Sequence of chain 2.A:
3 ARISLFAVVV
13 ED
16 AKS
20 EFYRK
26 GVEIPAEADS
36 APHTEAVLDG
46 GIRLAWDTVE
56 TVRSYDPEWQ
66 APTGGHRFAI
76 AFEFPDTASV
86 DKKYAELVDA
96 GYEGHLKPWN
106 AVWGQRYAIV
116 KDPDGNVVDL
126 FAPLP

This small molecule binds to this protein.
Small molecule (SMILES): CC1=C(N)C(=O)c2c(COC(N)=O)c3n(c2C1=O)C[C@H](N)[C@@H]3O

Sequence of chain 1.A:
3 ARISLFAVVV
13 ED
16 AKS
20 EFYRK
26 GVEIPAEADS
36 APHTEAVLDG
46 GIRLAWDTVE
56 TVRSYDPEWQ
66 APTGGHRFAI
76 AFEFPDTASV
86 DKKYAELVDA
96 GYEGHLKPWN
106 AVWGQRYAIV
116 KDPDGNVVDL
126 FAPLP

Binding-site contacts:
Ligand atom C9 contacts residue HIS38 of chain 1.A at 3.5 Å.
Ligand atom C9 contacts residue TRP108 of chain 2.A at 3.4 Å (hydrophobic).
Ligand atom C8 contacts residue HIS38 of chain 1.A at 3.5 Å.
Ligand atom C1 contacts residue TRP108 of chain 2.A at 3.7 Å (hydrophobic).
Ligand atom O5 contacts residue THR56 of chain 1.A at 3.4 Å.
Ligand atom O10 contacts residue GLN110 of chain 2.A at 3.4 Å (h-bond).
Ligand atom C51 contacts residue TRP108 of chain 2.A at 3.6 Å (hydrophobic).
Ligand atom N4 contacts residue HIS38 of chain 1.A at 3.7 Å.
Ligand atom N14 contacts residue TYR112 of chain 2.A at 3.3 Å (h-bond).
Ligand atom N1 contacts residue ASP52 of chain 1.A at 2.9 Å (salt-bridge).
Ligand atom O13 contacts residue PHE126 of chain 2.A at 3.7 Å.
Ligand atom C3 contacts residue ASP52 of chain 1.A at 3.4 Å.
Ligand atom O13 contacts residue GLN110 of chain 2.A at 3.1 Å (h-bond).
Ligand atom C7 contacts residue HIS38 of chain 1.A at 3.5 Å.
Ligand atom C3 contacts residue TRP108 of chain 2.A at 3.8 Å (hydrophobic).
Ligand atom C8 contacts residue TRP108 of chain 2.A at 3.7 Å (hydrophobic).
Ligand atom C81 contacts residue HIS38 of chain 1.A at 3.5 Å.
Ligand atom O10 contacts residue TYR112 of chain 2.A at 3.5 Å (h-bond).
Ligand atom C2 contacts residue ASP52 of chain 1.A at 3.8 Å.
Ligand atom C6 contacts residue TRP108 of chain 2.A at 3.8 Å (hydrophobic).
Ligand atom C3 contacts residue TYR60 of chain 1.A at 3.7 Å (hydrophobic).
Ligand atom C1 contacts residue TYR112 of chain 2.A at 3.2 Å (hydrophobic).
Ligand atom N4 contacts residue TRP108 of chain 2.A at 3.6 Å.
Ligand atom O5 contacts residue HIS38 of chain 1.A at 3.7 Å.
Ligand atom C7 contacts residue TRP108 of chain 2.A at 3.6 Å (hydrophobic).
Ligand atom C6 contacts residue HIS38 of chain 1.A at 3.5 Å.
Ligand atom C11 contacts residue HIS38 of chain 1.A at 3.6 Å.
Ligand atom N1 contacts residue TYR60 of chain 1.A at 2.6 Å (h-bond).
Ligand atom C5 contacts residue HIS38 of chain 1.A at 3.5 Å.
Ligand atom O8 contacts residue HIS38 of chain 1.A at 3.7 Å.
Ligand atom C10 contacts residue GLN110 of chain 2.A at 3.6 Å.
Ligand atom O0 contacts residue TYR112 of chain 2.A at 2.9 Å (h-bond).
Ligand atom O13 contacts residue LEU7 of chain 1.A at 3.7 Å.
Ligand atom C2 contacts residue TYR60 of chain 1.A at 3.2 Å (hydrophobic).
Ligand atom C91 contacts residue TRP108 of chain 2.A at 3.5 Å (hydrophobic).
Ligand atom C51 contacts residue HIS38 of chain 1.A at 3.4 Å.
Ligand atom N14 contacts residue GLN110 of chain 2.A at 3.7 Å.
Ligand atom N14 contacts residue PHE126 of chain 2.A at 3.4 Å.
Ligand atom C81 contacts residue TRP108 of chain 2.A at 3.5 Å (hydrophobic).
Ligand atom C12 contacts residue GLN110 of chain 2.A at 3.2 Å.